Sequence of chain 1.A:
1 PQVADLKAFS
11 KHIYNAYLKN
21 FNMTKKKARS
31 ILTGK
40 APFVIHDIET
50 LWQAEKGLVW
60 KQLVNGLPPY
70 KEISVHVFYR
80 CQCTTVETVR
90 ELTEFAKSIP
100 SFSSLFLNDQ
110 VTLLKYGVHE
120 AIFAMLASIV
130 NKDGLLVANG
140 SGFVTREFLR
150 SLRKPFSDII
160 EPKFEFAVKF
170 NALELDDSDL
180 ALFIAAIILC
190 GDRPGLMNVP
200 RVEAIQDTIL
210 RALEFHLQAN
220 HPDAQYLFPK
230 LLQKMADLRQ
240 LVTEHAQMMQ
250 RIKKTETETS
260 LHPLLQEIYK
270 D

This small molecule binds to this protein.
Small molecule (SMILES): CCCCCCCO[C@@H]1O[C@H](CO)[C@@H](O)[C@H](O)[C@H]1O

Binding-site contacts:
Ligand atom O1 contacts residue LYS114 of chain 1.A at 4.2 Å.
Ligand atom C9 contacts residue ILE267 of chain 1.A at 4.4 Å (hydrophobic).
Ligand atom C1 contacts residue LYS114 of chain 1.A at 4.2 Å.
Ligand atom C7 contacts residue LYS114 of chain 1.A at 3.9 Å.
Ligand atom C11 contacts residue LEU113 of chain 1.A at 3.8 Å (hydrophobic).
Ligand atom C12 contacts residue LEU263 of chain 1.A at 3.8 Å (hydrophobic).
Ligand atom O6 contacts residue VAL110 of chain 1.A at 3.9 Å.
Ligand atom C9 contacts residue LEU263 of chain 1.A at 3.9 Å (hydrophobic).
Ligand atom C8 contacts residue GLU266 of chain 1.A at 4.2 Å.
Ligand atom C8 contacts residue LYS114 of chain 1.A at 4.2 Å.
Ligand atom O2 contacts residue GLU266 of chain 1.A at 2.8 Å (salt-bridge).
Ligand atom C12 contacts residue THR92 of chain 1.A at 4.3 Å.
Ligand atom C7 contacts residue VAL110 of chain 1.A at 3.8 Å (hydrophobic).
Ligand atom C13 contacts residue THR92 of chain 1.A at 3.3 Å.
Ligand atom C12 contacts residue VAL88 of chain 1.A at 3.9 Å (hydrophobic).
Ligand atom C2 contacts residue LYS114 of chain 1.A at 4.2 Å.
Ligand atom C1 contacts residue GLU266 of chain 1.A at 4.3 Å.
Ligand atom O2 contacts residue LYS114 of chain 1.A at 2.8 Å (salt-bridge).
Ligand atom C10 contacts residue ILE267 of chain 1.A at 4.1 Å (hydrophobic).
Ligand atom C11 contacts residue THR92 of chain 1.A at 4.4 Å.
Ligand atom O1 contacts residue GLU266 of chain 1.A at 3.6 Å.
Ligand atom C10 contacts residue LEU263 of chain 1.A at 4.3 Å (hydrophobic).
Ligand atom O5 contacts residue VAL110 of chain 1.A at 4.0 Å.
Ligand atom C2 contacts residue GLU266 of chain 1.A at 3.7 Å.
Ligand atom C8 contacts residue LEU263 of chain 1.A at 4.3 Å (hydrophobic).
Ligand atom C7 contacts residue GLU266 of chain 1.A at 4.4 Å.
Ligand atom C1 contacts residue VAL110 of chain 1.A at 4.4 Å (hydrophobic).
Ligand atom C3 contacts residue LYS269 of chain 1.A at 3.9 Å.
Ligand atom C5 contacts residue VAL110 of chain 1.A at 4.3 Å (hydrophobic).
Ligand atom C10 contacts residue LEU113 of chain 1.A at 4.4 Å (hydrophobic).
Ligand atom O3 contacts residue LYS269 of chain 1.A at 2.9 Å (salt-bridge).
Ligand atom C10 contacts residue LYS114 of chain 1.A at 4.2 Å.
Ligand atom C8 contacts residue ILE267 of chain 1.A at 3.7 Å (hydrophobic).
Ligand atom C2 contacts residue LYS269 of chain 1.A at 4.0 Å.
Ligand atom C11 contacts residue VAL88 of chain 1.A at 4.1 Å (hydrophobic).
Ligand atom C4 contacts residue LYS269 of chain 1.A at 4.4 Å.
Ligand atom C13 contacts residue VAL88 of chain 1.A at 4.3 Å (hydrophobic).
Ligand atom O2 contacts residue LYS269 of chain 1.A at 4.1 Å.